Sequence of chain 1.D:
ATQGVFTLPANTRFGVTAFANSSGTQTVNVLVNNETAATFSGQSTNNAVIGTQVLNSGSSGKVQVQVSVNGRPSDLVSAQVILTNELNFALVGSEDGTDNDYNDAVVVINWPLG

Sequence of chain 1.E:
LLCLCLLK

Binding-site contacts:
Ligand atom C7 contacts residue LYS13 of chain 1.E at 1.2 Å.
Ligand atom O2 contacts residue GLY114 of chain 1.A at 2.4 Å (h-bond).
Ligand atom C4 contacts residue SER22 of chain 1.D at 3.5 Å.
Ligand atom O3 contacts residue ASP99 of chain 1.D at 2.7 Å (salt-bridge).
Ligand atom O7A contacts residue LYS13 of chain 1.E at 2.2 Å (salt-bridge).
Ligand atom C4 contacts residue CA1 of chain 1.N at 3.4 Å.
Ligand atom C3 contacts residue CA1 of chain 1.O at 3.3 Å.
Ligand atom O3 contacts residue CA1 of chain 1.O at 2.3 Å.
Ligand atom C2 contacts residue CA1 of chain 1.O at 3.4 Å.
Ligand atom O7A contacts residue DLY9 of chain 1.E at 3.5 Å.
Ligand atom O2 contacts residue ASP104 of chain 1.D at 3.9 Å.
Ligand atom O3 contacts residue ASP101 of chain 1.D at 2.9 Å (salt-bridge).
Ligand atom O5 contacts residue LYS13 of chain 1.E at 3.8 Å.
Ligand atom C1M contacts residue DLY6 of chain 1.E at 3.7 Å.
Ligand atom C6 contacts residue LYS13 of chain 1.E at 2.4 Å.
Ligand atom C1M contacts residue SER23 of chain 1.D at 3.3 Å.
Ligand atom C4 contacts residue ASP96 of chain 1.D at 3.4 Å.
Ligand atom O3 contacts residue ASP104 of chain 1.D at 3.0 Å (salt-bridge).
Ligand atom O5 contacts residue SER23 of chain 1.D at 2.9 Å (h-bond).
Ligand atom C4 contacts residue CA1 of chain 1.O at 3.7 Å.
Ligand atom O4 contacts residue CA1 of chain 1.N at 2.5 Å.
Ligand atom O5 contacts residue SER22 of chain 1.D at 3.4 Å (h-bond).
Ligand atom C5 contacts residue ASP96 of chain 1.D at 3.8 Å.
Ligand atom O4 contacts residue ASP104 of chain 1.D at 3.2 Å (salt-bridge).
Ligand atom C3 contacts residue ASP104 of chain 1.D at 3.7 Å.
Ligand atom C1M contacts residue GLY114 of chain 1.A at 3.5 Å.
Ligand atom O2 contacts residue ASN21 of chain 1.D at 3.1 Å (h-bond).
Ligand atom O4 contacts residue GLU95 of chain 1.D at 3.5 Å (salt-bridge).
Ligand atom C3 contacts residue CA1 of chain 1.N at 3.4 Å.
Ligand atom O2 contacts residue SER22 of chain 1.D at 3.3 Å.
Ligand atom O3 contacts residue CA1 of chain 1.N at 2.5 Å.
Ligand atom C1 contacts residue SER23 of chain 1.D at 3.8 Å.
Ligand atom C5 contacts residue SER22 of chain 1.D at 3.4 Å.
Ligand atom O4 contacts residue ASP96 of chain 1.D at 2.5 Å (salt-bridge).
Ligand atom O2 contacts residue CA1 of chain 1.O at 2.5 Å.
Ligand atom C4 contacts residue ASP104 of chain 1.D at 3.2 Å.
Ligand atom C2 contacts residue GLY114 of chain 1.A at 3.3 Å.
Ligand atom O4 contacts residue ASP99 of chain 1.D at 3.6 Å.
Ligand atom C3 contacts residue ASP99 of chain 1.D at 3.2 Å.
Ligand atom C5 contacts residue LYS13 of chain 1.E at 3.2 Å.

The protein below binds the small molecule below.
Small molecule (SMILES): C[C@@H]1O[C@@H](CC(=O)O)[C@@H](O)[C@H](O)[C@@H]1O

Sequence of chain 1.A:
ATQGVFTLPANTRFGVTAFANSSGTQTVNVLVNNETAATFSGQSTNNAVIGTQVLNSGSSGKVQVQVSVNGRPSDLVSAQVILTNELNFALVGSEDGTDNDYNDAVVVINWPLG